Sequence of chain 2.A:
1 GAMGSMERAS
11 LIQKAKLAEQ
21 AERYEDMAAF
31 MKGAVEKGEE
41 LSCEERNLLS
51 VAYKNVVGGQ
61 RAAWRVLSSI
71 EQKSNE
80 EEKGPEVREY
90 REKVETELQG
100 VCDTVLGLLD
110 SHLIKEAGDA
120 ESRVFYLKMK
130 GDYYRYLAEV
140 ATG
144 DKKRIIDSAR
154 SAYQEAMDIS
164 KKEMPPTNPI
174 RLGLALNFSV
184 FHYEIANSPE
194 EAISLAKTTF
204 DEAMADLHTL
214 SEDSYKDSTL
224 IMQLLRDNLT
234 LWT

Binding-site contacts:
Ligand atom CB contacts residue ASN231 of chain 2.A at 3.9 Å.
Ligand atom N contacts residue ASN180 of chain 2.A at 2.8 Å (h-bond).
Ligand atom CA contacts residue ASN180 of chain 2.A at 3.6 Å.
Ligand atom CB contacts residue ASN180 of chain 2.A at 3.4 Å.
Ligand atom P contacts residue ARG61 of chain 2.A at 3.5 Å.
Ligand atom O contacts residue LEU179 of chain 2.A at 3.6 Å.
Ligand atom N contacts residue LEU179 of chain 2.A at 3.6 Å.
Ligand atom O contacts residue TJI1 of chain 2.C at 3.4 Å.
Ligand atom CB contacts residue TJI1 of chain 2.C at 2.9 Å.
Ligand atom CA contacts residue LEU179 of chain 2.A at 3.7 Å (hydrophobic).
Ligand atom C contacts residue LEU179 of chain 2.A at 3.8 Å (hydrophobic).
Ligand atom CD contacts residue LEU227 of chain 2.A at 3.4 Å (hydrophobic).
Ligand atom O3P contacts residue ARG134 of chain 2.A at 3.0 Å (salt-bridge).
Ligand atom O2P contacts residue ARG61 of chain 2.A at 2.8 Å (salt-bridge).
Ligand atom OG contacts residue ASN55 of chain 2.A at 3.8 Å.
Ligand atom O contacts residue ASN231 of chain 2.A at 2.8 Å (h-bond).
Ligand atom C contacts residue ASN231 of chain 2.A at 3.8 Å.
Ligand atom CB contacts residue TRP235 of chain 2.A at 3.7 Å (hydrophobic).
Ligand atom C contacts residue ASN180 of chain 2.A at 3.7 Å.
Ligand atom OG contacts residue LYS54 of chain 2.A at 3.3 Å.
Ligand atom OG contacts residue TRP235 of chain 2.A at 2.9 Å (h-bond).
Ligand atom CB contacts residue GLU187 of chain 2.A at 3.5 Å.
Ligand atom N contacts residue GLU187 of chain 2.A at 3.2 Å (salt-bridge).
Ligand atom O3P contacts residue TYR135 of chain 2.A at 2.7 Å (h-bond).
Ligand atom CB contacts residue ASN180 of chain 2.A at 3.5 Å.
Ligand atom OG contacts residue GLU187 of chain 2.A at 2.7 Å (salt-bridge).
Ligand atom CA contacts residue ASN231 of chain 2.A at 3.7 Å.
Ligand atom O contacts residue LEU234 of chain 2.A at 3.6 Å.
Ligand atom O1P contacts residue ARG61 of chain 2.A at 2.8 Å (salt-bridge).
Ligand atom C contacts residue TJI1 of chain 2.C at 3.8 Å.
Ligand atom O contacts residue VAL183 of chain 2.A at 3.5 Å.
Ligand atom SG contacts residue TJI1 of chain 2.C at 1.8 Å.
Ligand atom P contacts residue TYR135 of chain 2.A at 3.8 Å.
Ligand atom OG contacts residue TYR186 of chain 2.A at 3.8 Å.
Ligand atom C contacts residue LEU234 of chain 2.A at 3.8 Å (hydrophobic).
Ligand atom CA contacts residue ASN231 of chain 2.A at 3.8 Å.
Ligand atom N contacts residue ASN231 of chain 2.A at 3.0 Å (h-bond).
Ligand atom O1P contacts residue ARG134 of chain 2.A at 3.1 Å (salt-bridge).
Ligand atom CB contacts residue ASN55 of chain 2.A at 3.7 Å.
Ligand atom CA contacts residue ASN180 of chain 2.A at 3.8 Å.

This small molecule binds to this protein.
Small molecule (SMILES): CCNC(=O)[C@H](CO)NC(=O)[C@@H]1CCCN1C(=O)[C@H](CS)NC(=O)[C@H](COP(=O)(O)O)NC(=O)[C@H](C)NC(=O)[C@H](CO)NC(=O)[C@H](C)N